Binding-site contacts:
Ligand atom O contacts residue GLU76 of chain 1.A at 3.8 Å.
Ligand atom CA contacts residue GLU65 of chain 1.A at 3.6 Å.
Ligand atom O contacts residue HIS80 of chain 1.A at 2.8 Å (h-bond).
Ligand atom CG2 contacts residue LYS62 of chain 1.A at 3.8 Å.
Ligand atom N contacts residue GLU65 of chain 1.A at 3.2 Å (salt-bridge).
Ligand atom C contacts residue HIS80 of chain 1.A at 4.0 Å.
Ligand atom OG1 contacts residue HIS80 of chain 1.A at 3.4 Å (h-bond).
Ligand atom CA contacts residue GLU65 of chain 1.A at 3.7 Å.
Ligand atom N contacts residue GLU63 of chain 1.A at 3.2 Å (salt-bridge).
Ligand atom N contacts residue GLU76 of chain 1.A at 3.1 Å (salt-bridge).
Ligand atom O1P contacts residue HIS80 of chain 1.A at 2.7 Å (h-bond).
Ligand atom C contacts residue GLU65 of chain 1.A at 3.9 Å.
Ligand atom C contacts residue GLU65 of chain 1.A at 3.8 Å.
Ligand atom P contacts residue HIS80 of chain 1.A at 3.6 Å.
Ligand atom CG contacts residue GLU51 of chain 1.A at 3.7 Å.
Ligand atom O contacts residue GLU63 of chain 1.A at 3.9 Å.
Ligand atom CB contacts residue GLU65 of chain 1.A at 2.8 Å.
Ligand atom O contacts residue LEU64 of chain 1.A at 3.1 Å.
Ligand atom CB contacts residue TRP67 of chain 1.A at 3.8 Å (hydrophobic).
Ligand atom P contacts residue LYS62 of chain 1.A at 4.0 Å.
Ligand atom N contacts residue ASP71 of chain 1.A at 3.4 Å (salt-bridge).
Ligand atom CB contacts residue GLY66 of chain 1.A at 3.4 Å.
Ligand atom CA contacts residue GLU65 of chain 1.A at 3.5 Å.
Ligand atom CD contacts residue GLU51 of chain 1.A at 3.9 Å.
Ligand atom CA contacts residue GLY66 of chain 1.A at 3.4 Å.
Ligand atom C contacts residue LEU64 of chain 1.A at 3.9 Å (hydrophobic).
Ligand atom NH2 contacts residue GLU65 of chain 1.A at 3.1 Å.
Ligand atom CE contacts residue GLU51 of chain 1.A at 3.4 Å.
Ligand atom C contacts residue GLU65 of chain 1.A at 3.6 Å.
Ligand atom N contacts residue GLU65 of chain 1.A at 2.8 Å (salt-bridge).
Ligand atom OG1 contacts residue LYS62 of chain 1.A at 3.4 Å.
Ligand atom O contacts residue GLU65 of chain 1.A at 3.0 Å (salt-bridge).
Ligand atom CA contacts residue LEU64 of chain 1.A at 3.9 Å (hydrophobic).
Ligand atom CZ contacts residue GLU65 of chain 1.A at 3.9 Å.
Ligand atom O contacts residue GLU51 of chain 1.A at 3.4 Å (salt-bridge).
Ligand atom C contacts residue GLU63 of chain 1.A at 3.9 Å.
Ligand atom CB contacts residue GLU65 of chain 1.A at 4.0 Å.
Ligand atom O3P contacts residue LYS62 of chain 1.A at 3.0 Å (salt-bridge).
Ligand atom CA contacts residue GLU63 of chain 1.A at 3.6 Å.
Ligand atom NH1 contacts residue GLY66 of chain 1.A at 3.8 Å.

This protein binds this small molecule.
Small molecule (SMILES): C[C@H](N)C(=O)N[C@@H](CCCN=C(N)N)C(=O)N[C@H](C(=O)N[C@@H](CCCCN)C(=O)N[C@@H](C)C(=O)N[C@@H](C)C=O)[C@@H](C)OP(=O)(O)O

Sequence of chain 1.A:
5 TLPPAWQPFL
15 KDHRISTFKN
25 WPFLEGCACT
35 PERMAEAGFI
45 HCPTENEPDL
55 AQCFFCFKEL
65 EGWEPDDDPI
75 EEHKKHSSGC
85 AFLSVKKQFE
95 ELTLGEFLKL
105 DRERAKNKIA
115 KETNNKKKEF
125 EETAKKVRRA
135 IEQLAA